Sequence of chain 16.D:
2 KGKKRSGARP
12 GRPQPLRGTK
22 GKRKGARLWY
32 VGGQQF

Sequence of chain 16.B:
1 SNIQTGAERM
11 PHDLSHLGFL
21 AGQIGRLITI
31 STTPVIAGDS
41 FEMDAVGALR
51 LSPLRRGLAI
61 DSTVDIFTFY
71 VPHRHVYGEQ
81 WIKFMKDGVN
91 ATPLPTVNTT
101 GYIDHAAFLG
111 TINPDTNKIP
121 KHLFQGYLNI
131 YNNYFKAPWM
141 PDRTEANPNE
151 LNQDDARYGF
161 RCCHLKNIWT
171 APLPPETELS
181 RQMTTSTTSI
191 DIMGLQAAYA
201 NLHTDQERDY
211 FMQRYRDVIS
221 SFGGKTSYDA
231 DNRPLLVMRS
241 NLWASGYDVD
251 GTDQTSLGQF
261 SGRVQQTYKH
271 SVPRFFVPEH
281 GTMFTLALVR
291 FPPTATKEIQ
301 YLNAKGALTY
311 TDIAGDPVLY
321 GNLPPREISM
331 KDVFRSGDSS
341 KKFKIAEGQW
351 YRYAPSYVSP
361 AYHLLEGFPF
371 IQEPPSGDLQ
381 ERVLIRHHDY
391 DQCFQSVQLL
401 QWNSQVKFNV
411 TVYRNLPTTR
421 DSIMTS

Binding-site contacts:
Ligand atom N6 contacts residue ASP217 of chain 16.B at 2.8 Å (salt-bridge).
Ligand atom C1' contacts residue GLY6 of chain 11.B at 2.9 Å.
Ligand atom C5 contacts residue ALA27 of chain 16.D at 2.9 Å (hydrophobic).
Ligand atom C8 contacts residue ARG28 of chain 16.D at 3.1 Å.
Ligand atom C6 contacts residue ALA7 of chain 11.B at 2.7 Å (hydrophobic).
Ligand atom N6 contacts residue ALA27 of chain 16.D at 3.2 Å (h-bond).
Ligand atom O3' contacts residue TYR31 of chain 16.D at 3.2 Å (h-bond).
Ligand atom OP2 contacts residue GLU207 of chain 16.B at 2.0 Å (salt-bridge).
Ligand atom O5' contacts residue ARG28 of chain 16.D at 3.1 Å (salt-bridge).
Ligand atom O5' contacts residue TYR31 of chain 16.D at 2.2 Å (h-bond).
Ligand atom O3' contacts residue ARG420 of chain 17.B at 1.7 Å (salt-bridge).
Ligand atom OP1 contacts residue THR418 of chain 17.B at 3.2 Å.
Ligand atom C4' contacts residue GLY6 of chain 11.B at 3.1 Å.
Ligand atom N7 contacts residue GLY26 of chain 16.D at 2.7 Å.
Ligand atom C5' contacts residue ARG28 of chain 16.D at 2.8 Å.
Ligand atom O3' contacts residue THR5 of chain 11.B at 3.1 Å (h-bond).
Ligand atom P contacts residue TYR31 of chain 16.D at 3.5 Å.
Ligand atom OP1 contacts residue PHE211 of chain 16.B at 2.1 Å.
Ligand atom O3' contacts residue GLY6 of chain 11.B at 2.3 Å (h-bond).
Ligand atom P contacts residue ARG420 of chain 17.B at 2.5 Å.
Ligand atom N9 contacts residue ALA27 of chain 16.D at 3.1 Å.
Ligand atom N7 contacts residue ALA27 of chain 16.D at 1.6 Å.
Ligand atom N6 contacts residue GLY26 of chain 16.D at 3.1 Å.
Ligand atom C5 contacts residue ALA7 of chain 11.B at 2.7 Å (hydrophobic).
Ligand atom O4' contacts residue ARG420 of chain 17.B at 3.2 Å (salt-bridge).
Ligand atom C3' contacts residue THR5 of chain 11.B at 3.2 Å.
Ligand atom P contacts residue GLU207 of chain 16.B at 3.4 Å.
Ligand atom C4' contacts residue THR5 of chain 11.B at 2.6 Å.
Ligand atom C3' contacts residue GLY6 of chain 11.B at 3.2 Å.
Ligand atom C5' contacts residue THR5 of chain 11.B at 3.1 Å.
Ligand atom O5' contacts residue ARG420 of chain 17.B at 2.9 Å (salt-bridge).
Ligand atom C4' contacts residue ARG420 of chain 17.B at 3.4 Å.
Ligand atom C8 contacts residue ALA27 of chain 16.D at 2.0 Å (hydrophobic).
Ligand atom O4' contacts residue GLY6 of chain 11.B at 2.9 Å.
Ligand atom OP1 contacts residue ARG420 of chain 17.B at 2.4 Å (salt-bridge).
Ligand atom P contacts residue ARG28 of chain 16.D at 3.4 Å.
Ligand atom OP1 contacts residue ARG28 of chain 16.D at 2.7 Å (salt-bridge).
Ligand atom OP2 contacts residue ARG420 of chain 17.B at 3.4 Å (salt-bridge).
Ligand atom C5 contacts residue GLY26 of chain 16.D at 3.5 Å.
Ligand atom C5' contacts residue TYR31 of chain 16.D at 3.0 Å (hydrophobic).

Sequence of chain 17.B:
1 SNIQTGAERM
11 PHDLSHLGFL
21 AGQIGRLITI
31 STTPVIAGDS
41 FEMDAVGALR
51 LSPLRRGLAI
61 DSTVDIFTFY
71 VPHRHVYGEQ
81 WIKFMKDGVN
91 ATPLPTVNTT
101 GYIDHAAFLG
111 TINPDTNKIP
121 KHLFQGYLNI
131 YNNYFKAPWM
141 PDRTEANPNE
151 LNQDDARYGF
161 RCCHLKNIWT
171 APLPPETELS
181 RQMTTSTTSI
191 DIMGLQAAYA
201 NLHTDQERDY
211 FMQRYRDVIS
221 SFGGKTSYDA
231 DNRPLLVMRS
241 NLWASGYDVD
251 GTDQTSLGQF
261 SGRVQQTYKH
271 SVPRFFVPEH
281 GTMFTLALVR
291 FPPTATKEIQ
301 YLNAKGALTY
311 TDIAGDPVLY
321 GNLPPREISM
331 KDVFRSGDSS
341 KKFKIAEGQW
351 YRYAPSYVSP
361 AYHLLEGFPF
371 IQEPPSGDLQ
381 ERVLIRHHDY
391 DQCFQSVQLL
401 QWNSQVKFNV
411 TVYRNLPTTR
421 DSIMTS

The small molecule below binds the protein below.
Small molecule (SMILES): Nc1ccn([C@H]2C[C@H](O)[C@@H](CO[P](=O)(O)O[C@H]3C[C@H](n4cnc5c(N)ncnc54)O[C@@H]3CO[P](=O)(O)O[C@H]3C[C@H](n4cnc5c(N)ncnc54)O[C@@H]3CO[P](=O)(O)O[C@H]3C[C@H](n4cnc5c(N)ncnc54)O[C@@H]3COP(=O)(O)O)O2)c(=O)n1

Sequence of chain 11.B:
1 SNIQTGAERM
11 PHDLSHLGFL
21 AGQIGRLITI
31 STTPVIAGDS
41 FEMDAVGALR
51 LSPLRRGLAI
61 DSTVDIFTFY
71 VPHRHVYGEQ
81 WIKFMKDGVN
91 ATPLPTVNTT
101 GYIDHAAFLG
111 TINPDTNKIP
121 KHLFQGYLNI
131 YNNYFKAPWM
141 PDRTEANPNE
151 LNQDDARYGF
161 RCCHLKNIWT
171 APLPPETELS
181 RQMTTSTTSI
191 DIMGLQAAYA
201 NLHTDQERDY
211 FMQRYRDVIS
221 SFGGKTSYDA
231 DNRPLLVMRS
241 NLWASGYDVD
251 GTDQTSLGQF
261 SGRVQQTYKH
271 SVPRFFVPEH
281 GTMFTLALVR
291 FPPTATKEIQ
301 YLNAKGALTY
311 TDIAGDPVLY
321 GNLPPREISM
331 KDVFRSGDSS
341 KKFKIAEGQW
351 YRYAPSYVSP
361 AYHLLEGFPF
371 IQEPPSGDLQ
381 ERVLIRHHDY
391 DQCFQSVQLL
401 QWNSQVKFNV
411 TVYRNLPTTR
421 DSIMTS